Binding-site contacts:
Ligand atom C8 contacts residue GLY216 of chain 44.E at 2.1 Å.
Ligand atom C3 contacts residue ASN237 of chain 44.E at 3.9 Å.
Ligand atom C5 contacts residue ASN237 of chain 44.E at 3.6 Å.
Ligand atom C4 contacts residue ASN237 of chain 44.E at 4.3 Å.
Ligand atom C7 contacts residue ASN237 of chain 44.E at 3.7 Å.
Ligand atom O7 contacts residue GLY216 of chain 44.E at 3.9 Å.
Ligand atom C7 contacts residue GLY216 of chain 44.E at 2.7 Å.
Ligand atom C2 contacts residue ASN237 of chain 44.E at 2.6 Å.
Ligand atom C7 contacts residue ASN218 of chain 44.E at 3.4 Å.
Ligand atom C8 contacts residue LYS217 of chain 44.E at 3.9 Å.
Ligand atom C1 contacts residue GLY216 of chain 44.E at 4.3 Å.
Ligand atom O7 contacts residue ASN218 of chain 44.E at 3.5 Å (h-bond).
Ligand atom C8 contacts residue ASN218 of chain 44.E at 2.8 Å.
Ligand atom O7 contacts residue NAG1 of chain 44.I at 3.7 Å.
Ligand atom N2 contacts residue ASN218 of chain 44.E at 4.4 Å.
Ligand atom C2 contacts residue GLY216 of chain 44.E at 3.9 Å.
Ligand atom O5 contacts residue ASN237 of chain 44.E at 2.3 Å (h-bond).
Ligand atom C7 contacts residue NAG1 of chain 44.I at 4.4 Å.
Ligand atom C1 contacts residue ASN237 of chain 44.E at 1.4 Å.
Ligand atom O6 contacts residue ASN237 of chain 44.E at 4.4 Å.
Ligand atom N2 contacts residue ASN237 of chain 44.E at 3.1 Å (h-bond).
Ligand atom O7 contacts residue ASN237 of chain 44.E at 3.8 Å.
Ligand atom C8 contacts residue NAG1 of chain 44.I at 4.3 Å.
Ligand atom N2 contacts residue GLY216 of chain 44.E at 2.6 Å (h-bond).

Sequence of chain 44.E:
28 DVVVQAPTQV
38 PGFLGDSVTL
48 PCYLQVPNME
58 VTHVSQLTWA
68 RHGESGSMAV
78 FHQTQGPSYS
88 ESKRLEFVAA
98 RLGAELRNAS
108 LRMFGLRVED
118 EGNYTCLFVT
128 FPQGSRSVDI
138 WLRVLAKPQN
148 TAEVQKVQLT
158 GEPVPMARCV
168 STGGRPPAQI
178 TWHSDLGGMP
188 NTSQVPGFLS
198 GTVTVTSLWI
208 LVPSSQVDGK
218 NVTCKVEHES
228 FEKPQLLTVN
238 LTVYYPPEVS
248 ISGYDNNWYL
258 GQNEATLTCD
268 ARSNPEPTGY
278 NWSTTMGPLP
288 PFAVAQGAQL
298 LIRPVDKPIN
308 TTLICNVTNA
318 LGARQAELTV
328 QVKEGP

A small-molecule ligand and the protein it binds are described below.
Small molecule (SMILES): CC(=O)N[C@H]1[C@H](O[C@H]2[C@H](O)[C@@H](NC(C)=O)CO[C@@H]2CO)O[C@H](CO)[C@@H](O[C@@H]2O[C@H](CO)[C@@H](O)[C@H](O)[C@@H]2O)[C@@H]1O